Binding-site contacts:
Ligand atom C38 contacts residue THR252 of chain 1.B at 3.1 Å.
Ligand atom F1 contacts residue TRP135 of chain 1.B at 3.3 Å.
Ligand atom C24 contacts residue PHE128 of chain 1.B at 3.4 Å (hydrophobic).
Ligand atom C38 contacts residue GLY33 of chain 1.B at 3.4 Å.
Ligand atom C6 contacts residue ASP52 of chain 1.B at 3.2 Å.
Ligand atom C31 contacts residue GLN93 of chain 1.B at 3.1 Å.
Ligand atom C8 contacts residue PRO90 of chain 1.B at 3.3 Å (hydrophobic).
Ligand atom C29 contacts residue GLY250 of chain 1.B at 3.1 Å.
Ligand atom O7 contacts residue THR251 of chain 1.B at 3.4 Å.
Ligand atom C36 contacts residue THR252 of chain 1.B at 3.4 Å.
Ligand atom F2 contacts residue GLN93 of chain 1.B at 3.0 Å.
Ligand atom O1 contacts residue ASP52 of chain 1.B at 2.7 Å (salt-bridge).
Ligand atom O4 contacts residue TYR218 of chain 1.B at 2.8 Å (h-bond).
Ligand atom C9 contacts residue PRO90 of chain 1.B at 3.5 Å (hydrophobic).
Ligand atom C38 contacts residue GLY31 of chain 1.B at 3.4 Å.
Ligand atom C43 contacts residue ARG255 of chain 1.B at 3.5 Å.
Ligand atom O1 contacts residue THR251 of chain 1.B at 3.5 Å (h-bond).
Ligand atom C1 contacts residue ASP52 of chain 1.B at 3.4 Å.
Ligand atom O8 contacts residue SER345 of chain 1.B at 3.4 Å (h-bond).
Ligand atom O5 contacts residue THR92 of chain 1.B at 3.5 Å (h-bond).
Ligand atom O6 contacts residue THR252 of chain 1.B at 3.0 Å (h-bond).
Ligand atom O3 contacts residue THR92 of chain 1.B at 3.3 Å (h-bond).
Ligand atom O8 contacts residue ARG255 of chain 1.B at 3.3 Å.
Ligand atom C30 contacts residue GLN93 of chain 1.B at 3.5 Å.
Ligand atom N1 contacts residue GLY250 of chain 1.B at 3.0 Å (h-bond).
Ligand atom C39 contacts residue GLY31 of chain 1.B at 3.5 Å.
Ligand atom O3 contacts residue TYR91 of chain 1.B at 3.3 Å.
Ligand atom C18 contacts residue TYR91 of chain 1.B at 3.2 Å (hydrophobic).
Ligand atom F1 contacts residue ILE130 of chain 1.B at 2.9 Å.
Ligand atom N2 contacts residue GLY54 of chain 1.B at 3.0 Å (h-bond).
Ligand atom C34 contacts residue THR252 of chain 1.B at 3.1 Å.
Ligand atom F2 contacts residue GLY94 of chain 1.B at 2.7 Å.
Ligand atom O7 contacts residue THR252 of chain 1.B at 3.4 Å (h-bond).
Ligand atom N4 contacts residue THR252 of chain 1.B at 3.4 Å (h-bond).
Ligand atom N3 contacts residue PRO90 of chain 1.B at 2.9 Å (h-bond).
Ligand atom O1 contacts residue ASP248 of chain 1.B at 2.3 Å (salt-bridge).
Ligand atom C2 contacts residue GLY54 of chain 1.B at 3.3 Å.
Ligand atom O7 contacts residue ASN253 of chain 1.B at 3.0 Å (h-bond).
Ligand atom F2 contacts residue LYS127 of chain 1.B at 2.9 Å.
Ligand atom N4 contacts residue GLY250 of chain 1.B at 3.0 Å (h-bond).

Sequence of chain 1.B:
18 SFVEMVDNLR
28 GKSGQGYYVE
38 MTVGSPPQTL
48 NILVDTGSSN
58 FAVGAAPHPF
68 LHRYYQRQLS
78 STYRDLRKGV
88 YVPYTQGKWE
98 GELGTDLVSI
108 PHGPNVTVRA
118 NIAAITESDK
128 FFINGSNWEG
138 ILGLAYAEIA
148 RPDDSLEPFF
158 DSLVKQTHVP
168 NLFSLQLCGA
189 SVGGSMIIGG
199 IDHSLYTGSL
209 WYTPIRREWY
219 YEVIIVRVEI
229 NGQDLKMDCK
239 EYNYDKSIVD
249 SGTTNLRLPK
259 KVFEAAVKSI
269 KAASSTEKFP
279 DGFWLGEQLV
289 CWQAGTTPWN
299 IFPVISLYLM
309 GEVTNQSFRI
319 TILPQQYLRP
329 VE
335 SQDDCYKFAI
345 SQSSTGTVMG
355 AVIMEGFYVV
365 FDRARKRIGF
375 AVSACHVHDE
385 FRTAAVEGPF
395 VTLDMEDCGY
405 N

A small-molecule ligand and the protein it binds are described below.
Small molecule (SMILES): CC(C)[C@H](NC(=O)[C@H](C)C[C@H](O)[C@H](COCc1cc(F)cc(F)c1)NC(=O)c1cc(C(=O)N[C@H](C)c2ccccc2)cc(N(C)S(C)(=O)=O)c1)C(=O)NCc1ccccc1